Sequence of chain 1.K:
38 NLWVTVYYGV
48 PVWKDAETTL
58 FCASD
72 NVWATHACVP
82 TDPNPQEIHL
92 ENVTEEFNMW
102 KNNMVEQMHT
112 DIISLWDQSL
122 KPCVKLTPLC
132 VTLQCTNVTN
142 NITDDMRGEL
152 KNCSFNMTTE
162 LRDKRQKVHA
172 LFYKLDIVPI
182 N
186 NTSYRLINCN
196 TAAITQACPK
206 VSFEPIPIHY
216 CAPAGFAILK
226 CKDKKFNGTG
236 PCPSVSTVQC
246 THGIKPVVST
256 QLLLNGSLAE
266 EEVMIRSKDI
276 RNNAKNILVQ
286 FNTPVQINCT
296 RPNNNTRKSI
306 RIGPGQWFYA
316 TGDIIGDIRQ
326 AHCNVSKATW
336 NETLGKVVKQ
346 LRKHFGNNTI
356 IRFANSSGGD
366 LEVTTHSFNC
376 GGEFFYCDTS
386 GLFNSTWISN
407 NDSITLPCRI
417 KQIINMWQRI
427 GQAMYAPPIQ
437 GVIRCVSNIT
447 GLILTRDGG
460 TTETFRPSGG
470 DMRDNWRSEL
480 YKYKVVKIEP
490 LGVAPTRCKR

Binding-site contacts:
Ligand atom C4 contacts residue ASN329 of chain 1.K at 4.2 Å.
Ligand atom O7 contacts residue ASN329 of chain 1.K at 2.6 Å (h-bond).
Ligand atom C2 contacts residue HIS327 of chain 1.K at 3.9 Å.
Ligand atom C8 contacts residue THR295 of chain 1.K at 3.4 Å.
Ligand atom O5 contacts residue ASN329 of chain 1.K at 2.4 Å (h-bond).
Ligand atom C5 contacts residue ASN329 of chain 1.K at 3.6 Å.
Ligand atom C1 contacts residue THR411 of chain 1.K at 4.1 Å.
Ligand atom N2 contacts residue HIS327 of chain 1.K at 3.1 Å (h-bond).
Ligand atom C7 contacts residue ASN293 of chain 1.K at 4.1 Å.
Ligand atom C3 contacts residue ASN329 of chain 1.K at 3.8 Å.
Ligand atom C3 contacts residue HIS327 of chain 1.K at 4.0 Å.
Ligand atom C7 contacts residue HIS327 of chain 1.K at 3.8 Å.
Ligand atom C8 contacts residue ASN293 of chain 1.K at 3.4 Å.
Ligand atom C2 contacts residue ASN329 of chain 1.K at 2.4 Å.
Ligand atom O7 contacts residue ARG440 of chain 1.K at 3.2 Å (salt-bridge).
Ligand atom O5 contacts residue SER409 of chain 1.K at 4.0 Å.
Ligand atom C8 contacts residue HIS327 of chain 1.K at 3.7 Å.
Ligand atom C1 contacts residue HIS327 of chain 1.K at 4.2 Å.
Ligand atom C7 contacts residue ARG440 of chain 1.K at 3.4 Å.
Ligand atom O7 contacts residue ASN293 of chain 1.K at 3.8 Å.
Ligand atom C1 contacts residue ASN329 of chain 1.K at 1.4 Å.
Ligand atom C8 contacts residue ARG440 of chain 1.K at 3.1 Å.
Ligand atom C7 contacts residue ASN329 of chain 1.K at 3.0 Å.
Ligand atom N2 contacts residue ASN329 of chain 1.K at 2.9 Å (h-bond).
Ligand atom O5 contacts residue THR411 of chain 1.K at 4.1 Å.
Ligand atom C8 contacts residue ASN329 of chain 1.K at 4.2 Å.
Ligand atom N2 contacts residue ARG440 of chain 1.K at 4.4 Å.

A protein and the small-molecule ligand that binds it are described below.
Small molecule (SMILES): CC(=O)N[C@@H]1[C@@H](O)[C@H](O)[C@@H](CO)O[C@H]1O